This protein binds this small molecule.
Small molecule (SMILES): CC(C)C[C@H](NC(=O)[C@H](CCC(N)=O)NC(=O)[C@H](C)NC(=O)[C@H](Cc1ccccc1)NC(=O)[C@H](CO)NC(=O)[C@H](CCC(=O)O)NC(=O)[C@@H](N)[C@@H](C)O)C(=O)N[C@@H](Cc1ccccc1)C(=O)N[C@H](C=O)CCC(=O)O

Binding-site contacts:
Ligand atom N contacts residue LEU10 of chain 1.J at 3.6 Å.
Ligand atom CZ contacts residue LEU43 of chain 1.J at 4.5 Å (hydrophobic).
Ligand atom C contacts residue LEU10 of chain 1.J at 4.5 Å (hydrophobic).
Ligand atom CZ contacts residue ASN42 of chain 1.J at 4.1 Å.
Ligand atom CE2 contacts residue PHE32 of chain 1.J at 4.0 Å (hydrophobic).
Ligand atom CG2 contacts residue ARG35 of chain 1.J at 3.8 Å.
Ligand atom CE2 contacts residue ILE41 of chain 1.J at 4.4 Å (hydrophobic).
Ligand atom CA contacts residue LEU10 of chain 1.J at 4.3 Å (hydrophobic).
Ligand atom CZ contacts residue PHE32 of chain 1.J at 3.8 Å (hydrophobic).
Ligand atom CB contacts residue LEU10 of chain 1.J at 3.7 Å (hydrophobic).
Ligand atom CA contacts residue LEU10 of chain 1.J at 4.4 Å (hydrophobic).

Sequence of chain 1.J:
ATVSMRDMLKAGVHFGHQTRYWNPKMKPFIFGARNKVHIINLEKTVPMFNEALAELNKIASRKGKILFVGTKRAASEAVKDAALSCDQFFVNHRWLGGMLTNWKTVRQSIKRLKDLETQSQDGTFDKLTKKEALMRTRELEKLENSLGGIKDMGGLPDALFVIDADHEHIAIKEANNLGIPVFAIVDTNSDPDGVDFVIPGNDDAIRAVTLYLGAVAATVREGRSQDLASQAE